A small-molecule ligand and the protein it binds are described below.
Small molecule (SMILES): CC(=O)[C@H]1CC[C@H]2[C@@H]3CC=C4C[C@@H](O)CC[C@]4(C)[C@H]3CC[C@]12C

Sequence of chain 1.D:
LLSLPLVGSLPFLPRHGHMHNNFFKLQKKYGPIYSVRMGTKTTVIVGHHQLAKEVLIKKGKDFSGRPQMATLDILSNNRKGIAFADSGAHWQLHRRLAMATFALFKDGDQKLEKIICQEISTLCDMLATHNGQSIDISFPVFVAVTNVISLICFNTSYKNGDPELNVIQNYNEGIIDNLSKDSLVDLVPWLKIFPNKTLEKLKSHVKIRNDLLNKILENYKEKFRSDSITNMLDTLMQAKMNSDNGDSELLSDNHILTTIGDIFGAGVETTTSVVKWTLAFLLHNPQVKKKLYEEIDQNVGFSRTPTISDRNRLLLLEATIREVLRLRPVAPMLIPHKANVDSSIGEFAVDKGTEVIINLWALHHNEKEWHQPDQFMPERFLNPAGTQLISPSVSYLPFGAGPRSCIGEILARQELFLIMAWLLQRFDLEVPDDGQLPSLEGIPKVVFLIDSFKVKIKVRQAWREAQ

Binding-site contacts:
Ligand atom C15 contacts residue ALA95 of chain 1.D at 3.5 Å (hydrophobic).
Ligand atom C9 contacts residue GLY283 of chain 1.D at 4.2 Å.
Ligand atom C7 contacts residue ALA284 of chain 1.D at 4.1 Å (hydrophobic).
Ligand atom C15 contacts residue ALA284 of chain 1.D at 4.0 Å (hydrophobic).
Ligand atom C4 contacts residue LEU87 of chain 1.D at 3.9 Å (hydrophobic).
Ligand atom C21 contacts residue THR288 of chain 1.D at 3.7 Å.
Ligand atom O20 contacts residue HEM1 of chain 1.K at 3.4 Å.
Ligand atom C19 contacts residue VAL464 of chain 1.D at 3.9 Å (hydrophobic).
Ligand atom C6 contacts residue GLY283 of chain 1.D at 4.1 Å.
Ligand atom C7 contacts residue ASP280 of chain 1.D at 3.8 Å.
Ligand atom C16 contacts residue ILE353 of chain 1.D at 4.1 Å (hydrophobic).
Ligand atom C14 contacts residue ALA284 of chain 1.D at 3.8 Å (hydrophobic).
Ligand atom C18 contacts residue ILE353 of chain 1.D at 3.8 Å (hydrophobic).
Ligand atom C3 contacts residue ASN184 of chain 1.D at 3.7 Å.
Ligand atom O20 contacts residue ILE353 of chain 1.D at 3.1 Å.
Ligand atom C1 contacts residue ILE188 of chain 1.D at 3.8 Å (hydrophobic).
Ligand atom C17 contacts residue ALA284 of chain 1.D at 4.1 Å (hydrophobic).
Ligand atom C20 contacts residue ILE353 of chain 1.D at 4.2 Å (hydrophobic).
Ligand atom C5 contacts residue GLY283 of chain 1.D at 4.1 Å.
Ligand atom C5 contacts residue LEU87 of chain 1.D at 4.1 Å (hydrophobic).
Ligand atom C11 contacts residue VAL464 of chain 1.D at 4.1 Å (hydrophobic).
Ligand atom C21 contacts residue VAL348 of chain 1.D at 3.8 Å (hydrophobic).
Ligand atom C19 contacts residue LEU87 of chain 1.D at 3.8 Å (hydrophobic).
Ligand atom C12 contacts residue VAL465 of chain 1.D at 3.5 Å (hydrophobic).
Ligand atom C16 contacts residue HEM1 of chain 1.K at 3.7 Å.
Ligand atom C6 contacts residue GLY279 of chain 1.D at 4.1 Å.
Ligand atom C18 contacts residue PHE96 of chain 1.D at 4.0 Å (hydrophobic).
Ligand atom O3 contacts residue ILE187 of chain 1.D at 3.8 Å.
Ligand atom C1 contacts residue GLU287 of chain 1.D at 4.1 Å.
Ligand atom C11 contacts residue VAL465 of chain 1.D at 3.7 Å (hydrophobic).
Ligand atom C3 contacts residue GLY283 of chain 1.D at 3.9 Å.
Ligand atom O3 contacts residue ASN184 of chain 1.D at 2.8 Å (h-bond).
Ligand atom C16 contacts residue ALA284 of chain 1.D at 3.9 Å (hydrophobic).
Ligand atom C18 contacts residue VAL464 of chain 1.D at 3.7 Å (hydrophobic).
Ligand atom C16 contacts residue ALA95 of chain 1.D at 4.1 Å (hydrophobic).
Ligand atom C2 contacts residue ILE188 of chain 1.D at 3.8 Å (hydrophobic).
Ligand atom C2 contacts residue ASN184 of chain 1.D at 4.2 Å.
Ligand atom C6 contacts residue ASP280 of chain 1.D at 3.9 Å.
Ligand atom C20 contacts residue HEM1 of chain 1.K at 3.8 Å.
Ligand atom C21 contacts residue HEM1 of chain 1.K at 3.7 Å.